Sequence of chain 1.GB:
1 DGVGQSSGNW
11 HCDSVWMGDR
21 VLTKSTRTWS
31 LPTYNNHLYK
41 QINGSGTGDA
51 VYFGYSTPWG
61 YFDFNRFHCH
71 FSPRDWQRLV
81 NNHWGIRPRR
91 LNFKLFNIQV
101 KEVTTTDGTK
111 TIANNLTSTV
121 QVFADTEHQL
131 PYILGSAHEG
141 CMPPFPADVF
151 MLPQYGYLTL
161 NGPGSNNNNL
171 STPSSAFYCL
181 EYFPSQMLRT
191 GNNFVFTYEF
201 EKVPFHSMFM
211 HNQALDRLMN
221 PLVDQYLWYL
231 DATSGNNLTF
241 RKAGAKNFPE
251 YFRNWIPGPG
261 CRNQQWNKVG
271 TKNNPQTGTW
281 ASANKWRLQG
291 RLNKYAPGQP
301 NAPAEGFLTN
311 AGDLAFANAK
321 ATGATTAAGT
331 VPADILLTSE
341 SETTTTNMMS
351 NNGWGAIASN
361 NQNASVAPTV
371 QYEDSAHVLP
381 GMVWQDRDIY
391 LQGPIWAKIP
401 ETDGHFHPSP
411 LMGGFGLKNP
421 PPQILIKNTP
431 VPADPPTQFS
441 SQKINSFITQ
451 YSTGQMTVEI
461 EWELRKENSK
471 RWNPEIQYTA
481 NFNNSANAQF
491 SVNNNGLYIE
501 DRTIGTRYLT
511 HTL

Sequence of chain 1.FB:
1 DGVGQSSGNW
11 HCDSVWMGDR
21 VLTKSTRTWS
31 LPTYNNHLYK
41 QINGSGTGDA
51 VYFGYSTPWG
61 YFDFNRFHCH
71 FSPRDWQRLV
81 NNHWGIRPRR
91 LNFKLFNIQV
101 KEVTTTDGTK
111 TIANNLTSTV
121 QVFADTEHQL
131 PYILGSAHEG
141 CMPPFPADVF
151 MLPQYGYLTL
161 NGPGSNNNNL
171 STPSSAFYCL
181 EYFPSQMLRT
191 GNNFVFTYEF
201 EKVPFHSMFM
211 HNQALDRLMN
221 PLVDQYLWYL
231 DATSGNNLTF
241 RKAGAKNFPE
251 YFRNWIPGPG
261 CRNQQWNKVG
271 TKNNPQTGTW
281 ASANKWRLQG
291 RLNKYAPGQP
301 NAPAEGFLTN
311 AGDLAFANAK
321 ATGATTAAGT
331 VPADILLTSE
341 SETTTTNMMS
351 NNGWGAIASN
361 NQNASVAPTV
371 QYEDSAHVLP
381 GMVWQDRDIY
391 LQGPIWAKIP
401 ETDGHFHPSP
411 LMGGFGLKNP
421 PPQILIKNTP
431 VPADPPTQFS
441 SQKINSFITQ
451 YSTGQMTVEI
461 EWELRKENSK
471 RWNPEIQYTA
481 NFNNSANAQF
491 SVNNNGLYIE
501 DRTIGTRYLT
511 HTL

This small molecule binds to this protein.
Small molecule (SMILES): Nc1ncnc2c1ncn2[C@H]1C[C@H](O)[C@@H](COP(=O)(O)O)O1

Binding-site contacts:
Ligand atom N1 contacts residue GLY416 of chain 1.FB at 3.1 Å (h-bond).
Ligand atom N9 contacts residue PRO408 of chain 1.FB at 3.8 Å.
Ligand atom C2' contacts residue PRO408 of chain 1.FB at 4.3 Å (hydrophobic).
Ligand atom C2 contacts residue PRO408 of chain 1.FB at 4.0 Å (hydrophobic).
Ligand atom C6 contacts residue PRO204 of chain 1.FB at 4.3 Å (hydrophobic).
Ligand atom C8 contacts residue SER409 of chain 1.FB at 4.2 Å.
Ligand atom C4 contacts residue PRO408 of chain 1.FB at 3.9 Å (hydrophobic).
Ligand atom N6 contacts residue SER409 of chain 1.FB at 3.3 Å (h-bond).
Ligand atom C6 contacts residue SER409 of chain 1.FB at 3.8 Å.
Ligand atom C6 contacts residue GLY416 of chain 1.FB at 4.2 Å.
Ligand atom N6 contacts residue PRO204 of chain 1.FB at 4.4 Å.
Ligand atom N7 contacts residue HIS407 of chain 1.FB at 3.8 Å.
Ligand atom O2P contacts residue GLY404 of chain 1.GB at 4.2 Å.
Ligand atom C5 contacts residue SER409 of chain 1.FB at 3.7 Å.
Ligand atom C5 contacts residue PRO408 of chain 1.FB at 4.2 Å (hydrophobic).
Ligand atom N6 contacts residue PRO408 of chain 1.FB at 4.0 Å.
Ligand atom O1P contacts residue HIS405 of chain 1.GB at 3.9 Å.
Ligand atom C8 contacts residue PRO408 of chain 1.FB at 4.4 Å (hydrophobic).
Ligand atom C2 contacts residue ILE399 of chain 1.FB at 4.3 Å (hydrophobic).
Ligand atom C5 contacts residue PRO204 of chain 1.FB at 4.1 Å (hydrophobic).
Ligand atom C2' contacts residue HIS407 of chain 1.FB at 4.0 Å.
Ligand atom N7 contacts residue PRO204 of chain 1.FB at 4.1 Å.
Ligand atom C2 contacts residue GLY416 of chain 1.FB at 3.6 Å.
Ligand atom O2P contacts residue ASP403 of chain 1.GB at 3.9 Å.
Ligand atom N6 contacts residue GLY414 of chain 1.FB at 4.4 Å.
Ligand atom N1 contacts residue PRO408 of chain 1.FB at 3.8 Å.
Ligand atom O2P contacts residue HIS407 of chain 1.FB at 4.1 Å.
Ligand atom C6 contacts residue PRO408 of chain 1.FB at 3.8 Å (hydrophobic).
Ligand atom C1' contacts residue PRO408 of chain 1.FB at 3.9 Å (hydrophobic).
Ligand atom C8 contacts residue HIS407 of chain 1.FB at 3.4 Å.
Ligand atom N7 contacts residue SER409 of chain 1.FB at 3.2 Å (h-bond).
Ligand atom N3 contacts residue PRO408 of chain 1.FB at 3.6 Å.
Ligand atom N6 contacts residue GLY416 of chain 1.FB at 3.7 Å.
Ligand atom N6 contacts residue PHE415 of chain 1.FB at 4.4 Å.
Ligand atom N9 contacts residue HIS407 of chain 1.FB at 4.4 Å.